Binding-site contacts:
Ligand atom CD contacts residue LYS70 of chain 1.E at 3.7 Å.
Ligand atom CE2 contacts residue HIS49 of chain 1.E at 3.5 Å.
Ligand atom CD1 contacts residue LEU30 of chain 1.E at 3.6 Å (hydrophobic).
Ligand atom CZ2 contacts residue GLN48 of chain 1.E at 3.7 Å.
Ligand atom F19 contacts residue ILE37 of chain 1.E at 3.2 Å.
Ligand atom CB contacts residue HIS72 of chain 1.E at 3.7 Å.
Ligand atom F21 contacts residue ILE75 of chain 1.E at 3.3 Å.
Ligand atom CZ2 contacts residue ILE37 of chain 1.E at 3.7 Å (hydrophobic).
Ligand atom C contacts residue LEU30 of chain 1.E at 3.7 Å (hydrophobic).
Ligand atom CG contacts residue TYR43 of chain 1.E at 3.8 Å (hydrophobic).
Ligand atom NE1 contacts residue GLN48 of chain 1.E at 2.7 Å (h-bond).
Ligand atom CE2 contacts residue TYR43 of chain 1.E at 3.8 Å (hydrophobic).
Ligand atom CE2 contacts residue LEU30 of chain 1.E at 3.2 Å (hydrophobic).
Ligand atom N contacts residue GLN48 of chain 1.E at 3.5 Å (h-bond).
Ligand atom F21 contacts residue PHE67 of chain 1.E at 3.6 Å.
Ligand atom CD1 contacts residue GLN48 of chain 1.E at 3.6 Å.
Ligand atom O contacts residue TYR76 of chain 1.E at 2.5 Å (h-bond).
Ligand atom F20 contacts residue LEU30 of chain 1.E at 3.6 Å.
Ligand atom CE1 contacts residue VAL69 of chain 1.E at 3.7 Å (hydrophobic).
Ligand atom CD2 contacts residue PHE31 of chain 1.E at 3.4 Å (hydrophobic).
Ligand atom F20 contacts residue ILE75 of chain 1.E at 3.4 Å.
Ligand atom CE2 contacts residue GLN48 of chain 1.E at 3.5 Å.
Ligand atom CD2 contacts residue LEU30 of chain 1.E at 3.3 Å (hydrophobic).
Ligand atom CA contacts residue TYR76 of chain 1.E at 3.3 Å (hydrophobic).
Ligand atom CZ contacts residue HIS49 of chain 1.E at 3.3 Å.
Ligand atom O contacts residue LEU30 of chain 1.E at 3.5 Å.
Ligand atom CD2 contacts residue VAL69 of chain 1.E at 3.6 Å (hydrophobic).
Ligand atom CB contacts residue MET38 of chain 1.E at 3.7 Å (hydrophobic).
Ligand atom CE2 contacts residue GLY34 of chain 1.E at 3.6 Å.
Ligand atom CH2 contacts residue ILE37 of chain 1.E at 3.4 Å (hydrophobic).
Ligand atom F19 contacts residue LEU33 of chain 1.E at 3.5 Å.
Ligand atom C contacts residue TYR76 of chain 1.E at 3.3 Å (hydrophobic).
Ligand atom OH contacts residue HIS49 of chain 1.E at 3.0 Å.
Ligand atom CD1 contacts residue TYR43 of chain 1.E at 3.4 Å (hydrophobic).
Ligand atom OE2 contacts residue LYS70 of chain 1.E at 2.9 Å (salt-bridge).
Ligand atom CH2 contacts residue VAL69 of chain 1.E at 3.8 Å (hydrophobic).
Ligand atom CD2 contacts residue GLY34 of chain 1.E at 3.6 Å.
Ligand atom NE1 contacts residue TYR43 of chain 1.E at 3.2 Å.
Ligand atom CZ3 contacts residue ILE37 of chain 1.E at 3.8 Å (hydrophobic).
Ligand atom CD1 contacts residue GLN48 of chain 1.E at 3.7 Å.

Sequence of chain 1.E:
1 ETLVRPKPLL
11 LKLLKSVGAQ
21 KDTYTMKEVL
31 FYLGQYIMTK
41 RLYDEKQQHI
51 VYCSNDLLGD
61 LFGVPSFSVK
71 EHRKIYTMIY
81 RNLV

The protein below binds the small molecule below.
Small molecule (SMILES): CC(C)C[C@@H](NC(=O)[C@@H](CC(C)C)NC(=O)[C@@H](CCCCN)NC(=O)[C@@H](CCC(=O)O)NC(=O)[C@@H](Cc1ccc(C(F)(F)F)cc1)NC(=O)[C@@H](CC(N)=O)NC(=O)[C@@H](C)NC(=O)[C@@H](Cc1ccc(O)cc1)NC(=O)[C@@H](Cc1c[nH]c2ccccc12)NC(=O)[C@@H](C)N)C(=O)N[C@H](CCCN=C(N)N)C(=O)O